This small molecule binds to this protein.
Small molecule (SMILES): C=C(CC(=O)O)C(=O)O

Sequence of chain 1.B:
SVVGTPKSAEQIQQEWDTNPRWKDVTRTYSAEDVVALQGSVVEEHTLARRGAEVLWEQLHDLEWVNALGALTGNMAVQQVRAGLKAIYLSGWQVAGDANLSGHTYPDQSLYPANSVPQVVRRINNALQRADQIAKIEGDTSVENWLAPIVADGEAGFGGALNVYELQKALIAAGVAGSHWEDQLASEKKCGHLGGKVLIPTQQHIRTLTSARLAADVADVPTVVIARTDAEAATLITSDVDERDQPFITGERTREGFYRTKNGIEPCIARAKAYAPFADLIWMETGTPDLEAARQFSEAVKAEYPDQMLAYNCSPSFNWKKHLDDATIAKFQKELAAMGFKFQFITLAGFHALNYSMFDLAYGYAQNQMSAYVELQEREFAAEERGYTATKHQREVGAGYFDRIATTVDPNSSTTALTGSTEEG

Sequence of chain 1.A:
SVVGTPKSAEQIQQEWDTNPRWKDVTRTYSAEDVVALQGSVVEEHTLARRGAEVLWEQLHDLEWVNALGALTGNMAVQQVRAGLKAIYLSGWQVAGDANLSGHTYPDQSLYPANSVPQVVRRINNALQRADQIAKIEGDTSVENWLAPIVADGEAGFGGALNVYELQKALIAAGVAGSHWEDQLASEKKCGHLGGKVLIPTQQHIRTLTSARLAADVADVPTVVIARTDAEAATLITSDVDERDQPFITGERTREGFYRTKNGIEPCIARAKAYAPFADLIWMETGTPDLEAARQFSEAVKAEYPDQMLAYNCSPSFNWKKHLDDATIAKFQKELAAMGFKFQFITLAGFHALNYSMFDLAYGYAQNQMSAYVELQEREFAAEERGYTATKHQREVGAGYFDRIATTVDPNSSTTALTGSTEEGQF

Binding-site contacts:
Ligand atom C5 contacts residue CYS191 of chain 1.A at 3.5 Å (hydrophobic).
Ligand atom C4 contacts residue TRP93 of chain 1.A at 3.3 Å (hydrophobic).
Ligand atom C4 contacts residue CYS191 of chain 1.A at 2.4 Å (hydrophobic).
Ligand atom O4 contacts residue THR347 of chain 1.A at 2.7 Å (h-bond).
Ligand atom O3 contacts residue CYS191 of chain 1.A at 3.0 Å (h-bond).
Ligand atom C3 contacts residue GLY192 of chain 1.A at 3.9 Å.
Ligand atom C1 contacts residue GLY192 of chain 1.A at 4.0 Å.
Ligand atom C3 contacts residue GLU285 of chain 1.A at 3.9 Å.
Ligand atom O4 contacts residue ASN313 of chain 1.A at 3.1 Å (h-bond).
Ligand atom C1 contacts residue ARG228 of chain 1.A at 3.2 Å.
Ligand atom O4 contacts residue HIS193 of chain 1.A at 3.6 Å.
Ligand atom C5 contacts residue THR347 of chain 1.A at 3.7 Å.
Ligand atom O3 contacts residue HIS193 of chain 1.A at 3.1 Å.
Ligand atom C2 contacts residue GLU285 of chain 1.A at 3.9 Å.
Ligand atom C2 contacts residue THR347 of chain 1.A at 3.7 Å.
Ligand atom O3 contacts residue SER317 of chain 1.A at 2.5 Å (h-bond).
Ligand atom O2 contacts residue GLY192 of chain 1.A at 2.9 Å (h-bond).
Ligand atom O2 contacts residue ASP108 of chain 1.A at 3.9 Å.
Ligand atom O1 contacts residue ARG228 of chain 1.A at 3.2 Å (salt-bridge).
Ligand atom O2 contacts residue CYS191 of chain 1.A at 3.6 Å.
Ligand atom O1 contacts residue MG1 of chain 1.F at 2.4 Å.
Ligand atom C1 contacts residue MG1 of chain 1.F at 3.4 Å.
Ligand atom C5 contacts residue SER317 of chain 1.A at 3.7 Å.
Ligand atom O3 contacts residue SER315 of chain 1.A at 3.3 Å (h-bond).
Ligand atom C1 contacts residue GLU285 of chain 1.A at 4.1 Å.
Ligand atom C3 contacts residue CYS191 of chain 1.A at 2.9 Å (hydrophobic).
Ligand atom O1 contacts residue ASP153 of chain 1.A at 3.9 Å.
Ligand atom C5 contacts residue ASN313 of chain 1.A at 3.9 Å.
Ligand atom C3 contacts residue HIS193 of chain 1.A at 4.1 Å.
Ligand atom O2 contacts residue ARG228 of chain 1.A at 2.8 Å (salt-bridge).
Ligand atom C5 contacts residue HIS193 of chain 1.A at 3.4 Å.
Ligand atom C5 contacts residue SER315 of chain 1.A at 3.3 Å.
Ligand atom O2 contacts residue GLU285 of chain 1.A at 3.8 Å.
Ligand atom C4 contacts residue GLY192 of chain 1.A at 4.2 Å.
Ligand atom O4 contacts residue SER317 of chain 1.A at 4.2 Å.
Ligand atom C2 contacts residue ASN313 of chain 1.A at 3.7 Å.
Ligand atom C1 contacts residue ASP108 of chain 1.A at 4.2 Å.
Ligand atom O2 contacts residue MG1 of chain 1.F at 3.7 Å.
Ligand atom C4 contacts residue ASP108 of chain 1.A at 3.4 Å.
Ligand atom O4 contacts residue SER315 of chain 1.A at 2.7 Å (h-bond).